Sequence of chain 1.A:
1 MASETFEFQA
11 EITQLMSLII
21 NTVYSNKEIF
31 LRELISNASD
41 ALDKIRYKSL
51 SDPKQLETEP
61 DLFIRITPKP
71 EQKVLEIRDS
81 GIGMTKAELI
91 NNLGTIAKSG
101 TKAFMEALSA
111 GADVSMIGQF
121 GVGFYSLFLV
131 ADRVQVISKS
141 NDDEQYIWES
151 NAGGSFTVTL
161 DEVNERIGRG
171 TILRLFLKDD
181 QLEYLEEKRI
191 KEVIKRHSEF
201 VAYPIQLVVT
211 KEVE

A small-molecule ligand and the protein it binds are described below.
Small molecule (SMILES): CN1CC/C=C/CCCCCC(=O)Cc2c(Cl)c(O)cc(O)c2C1=O

Binding-site contacts:
Ligand atom C9 contacts residue LEU93 of chain 1.A at 3.7 Å (hydrophobic).
Ligand atom C contacts residue ALA41 of chain 1.A at 3.7 Å (hydrophobic).
Ligand atom C18 contacts residue THR171 of chain 1.A at 4.1 Å.
Ligand atom O3 contacts residue ALA41 of chain 1.A at 3.9 Å.
Ligand atom C2 contacts residue MET84 of chain 1.A at 3.9 Å (hydrophobic).
Ligand atom O2 contacts residue THR171 of chain 1.A at 3.7 Å.
Ligand atom C13 contacts residue LEU173 of chain 1.A at 4.1 Å (hydrophobic).
Ligand atom C5 contacts residue ASN92 of chain 1.A at 3.6 Å.
Ligand atom C16 contacts residue ALA41 of chain 1.A at 3.9 Å (hydrophobic).
Ligand atom CL contacts residue PHE124 of chain 1.A at 3.1 Å.
Ligand atom O2 contacts residue ASP79 of chain 1.A at 2.4 Å (salt-bridge).
Ligand atom C11 contacts residue MET84 of chain 1.A at 3.4 Å (hydrophobic).
Ligand atom O3 contacts residue THR171 of chain 1.A at 3.2 Å (h-bond).
Ligand atom C1 contacts residue ILE82 of chain 1.A at 3.4 Å (hydrophobic).
Ligand atom C16 contacts residue THR171 of chain 1.A at 3.9 Å.
Ligand atom C16 contacts residue ASP79 of chain 1.A at 3.2 Å.
Ligand atom O3 contacts residue GLY83 of chain 1.A at 3.9 Å.
Ligand atom O2 contacts residue ALA41 of chain 1.A at 3.1 Å.
Ligand atom O3 contacts residue MET84 of chain 1.A at 3.7 Å.
Ligand atom C14 contacts residue ASN37 of chain 1.A at 3.7 Å.
Ligand atom C18 contacts residue ALA41 of chain 1.A at 3.6 Å (hydrophobic).
Ligand atom O contacts residue ASN37 of chain 1.A at 3.5 Å (h-bond).
Ligand atom C17 contacts residue MET84 of chain 1.A at 4.1 Å (hydrophobic).
Ligand atom C14 contacts residue LEU173 of chain 1.A at 3.6 Å (hydrophobic).
Ligand atom C contacts residue ASN37 of chain 1.A at 3.7 Å.
Ligand atom N contacts residue ALA41 of chain 1.A at 3.4 Å.
Ligand atom C13 contacts residue ASN37 of chain 1.A at 3.9 Å.
Ligand atom CL contacts residue ASN37 of chain 1.A at 3.3 Å.
Ligand atom C12 contacts residue MET84 of chain 1.A at 3.9 Å (hydrophobic).
Ligand atom C7 contacts residue ASN92 of chain 1.A at 3.8 Å.
Ligand atom O1 contacts residue LEU34 of chain 1.A at 4.0 Å.
Ligand atom C2 contacts residue ILE82 of chain 1.A at 4.0 Å (hydrophobic).
Ligand atom C15 contacts residue ASP79 of chain 1.A at 3.2 Å.
Ligand atom C4 contacts residue ASN92 of chain 1.A at 3.3 Å.
Ligand atom C18 contacts residue MET84 of chain 1.A at 4.0 Å (hydrophobic).
Ligand atom C15 contacts residue ALA38 of chain 1.A at 4.1 Å (hydrophobic).
Ligand atom C1 contacts residue ALA41 of chain 1.A at 3.6 Å (hydrophobic).
Ligand atom O1 contacts residue LEU173 of chain 1.A at 3.2 Å.
Ligand atom C16 contacts residue ASN37 of chain 1.A at 4.0 Å.
Ligand atom O1 contacts residue ASN37 of chain 1.A at 3.7 Å.